This small molecule binds to this protein.
Small molecule (SMILES): CC(=O)N[C@@H]1[C@@H](O)[C@H](O)[C@@H](CO)O[C@H]1O

Sequence of chain 1.A:
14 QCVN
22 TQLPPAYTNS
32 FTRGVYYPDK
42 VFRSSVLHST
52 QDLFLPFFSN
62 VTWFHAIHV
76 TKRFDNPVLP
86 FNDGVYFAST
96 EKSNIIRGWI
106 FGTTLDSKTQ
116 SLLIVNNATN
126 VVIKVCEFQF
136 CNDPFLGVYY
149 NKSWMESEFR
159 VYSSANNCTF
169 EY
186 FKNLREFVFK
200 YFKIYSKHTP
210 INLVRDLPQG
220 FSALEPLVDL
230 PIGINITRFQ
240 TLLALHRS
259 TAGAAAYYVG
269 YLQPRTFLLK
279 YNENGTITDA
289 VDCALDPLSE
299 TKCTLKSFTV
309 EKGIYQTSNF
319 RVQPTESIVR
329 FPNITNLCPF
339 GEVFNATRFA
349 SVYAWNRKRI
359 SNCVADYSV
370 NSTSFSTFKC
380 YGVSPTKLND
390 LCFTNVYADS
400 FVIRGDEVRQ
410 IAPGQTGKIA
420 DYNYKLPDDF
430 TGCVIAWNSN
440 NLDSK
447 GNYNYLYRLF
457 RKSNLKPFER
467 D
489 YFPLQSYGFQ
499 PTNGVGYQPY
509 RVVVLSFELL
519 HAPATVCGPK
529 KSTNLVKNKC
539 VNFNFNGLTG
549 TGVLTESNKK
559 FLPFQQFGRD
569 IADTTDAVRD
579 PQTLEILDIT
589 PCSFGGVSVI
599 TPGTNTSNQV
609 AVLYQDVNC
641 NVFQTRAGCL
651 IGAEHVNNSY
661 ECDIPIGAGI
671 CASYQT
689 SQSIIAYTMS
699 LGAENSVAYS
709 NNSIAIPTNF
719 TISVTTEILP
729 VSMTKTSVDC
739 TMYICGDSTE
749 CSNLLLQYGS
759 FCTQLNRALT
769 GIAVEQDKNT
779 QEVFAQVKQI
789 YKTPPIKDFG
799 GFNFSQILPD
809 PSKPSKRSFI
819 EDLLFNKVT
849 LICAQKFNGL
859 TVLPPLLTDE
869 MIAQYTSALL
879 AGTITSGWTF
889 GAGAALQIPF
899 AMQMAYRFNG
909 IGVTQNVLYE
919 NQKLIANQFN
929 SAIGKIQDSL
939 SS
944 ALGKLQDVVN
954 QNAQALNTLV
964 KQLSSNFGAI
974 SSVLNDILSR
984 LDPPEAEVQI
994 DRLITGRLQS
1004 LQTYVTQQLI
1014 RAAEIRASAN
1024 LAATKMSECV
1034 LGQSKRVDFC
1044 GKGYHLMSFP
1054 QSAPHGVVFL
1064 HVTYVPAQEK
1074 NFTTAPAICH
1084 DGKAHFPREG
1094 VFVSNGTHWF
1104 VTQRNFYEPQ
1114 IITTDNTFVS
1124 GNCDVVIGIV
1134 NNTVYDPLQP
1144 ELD

Binding-site contacts:
Ligand atom C6 contacts residue HIS655 of chain 1.A at 3.5 Å.
Ligand atom O6 contacts residue VAL656 of chain 1.A at 4.3 Å.
Ligand atom C1 contacts residue ASN657 of chain 1.A at 1.4 Å.
Ligand atom O7 contacts residue HIS655 of chain 1.A at 3.8 Å.
Ligand atom C3 contacts residue ASN657 of chain 1.A at 3.8 Å.
Ligand atom O7 contacts residue ASN657 of chain 1.A at 3.7 Å.
Ligand atom C8 contacts residue ASN657 of chain 1.A at 3.9 Å.
Ligand atom C5 contacts residue ASN657 of chain 1.A at 3.6 Å.
Ligand atom C1 contacts residue HIS655 of chain 1.A at 3.8 Å.
Ligand atom C2 contacts residue ASN657 of chain 1.A at 2.5 Å.
Ligand atom C5 contacts residue HIS655 of chain 1.A at 4.1 Å.
Ligand atom C4 contacts residue HIS655 of chain 1.A at 4.0 Å.
Ligand atom C4 contacts residue ASN657 of chain 1.A at 4.2 Å.
Ligand atom O5 contacts residue VAL656 of chain 1.A at 4.1 Å.
Ligand atom O5 contacts residue HIS655 of chain 1.A at 3.5 Å.
Ligand atom C7 contacts residue ASN657 of chain 1.A at 3.2 Å.
Ligand atom C3 contacts residue HIS655 of chain 1.A at 4.4 Å.
Ligand atom O6 contacts residue HIS655 of chain 1.A at 2.8 Å (h-bond).
Ligand atom O5 contacts residue ASN657 of chain 1.A at 2.4 Å (h-bond).
Ligand atom C1 contacts residue VAL656 of chain 1.A at 4.5 Å (hydrophobic).
Ligand atom N2 contacts residue ASN657 of chain 1.A at 2.9 Å (h-bond).
Ligand atom C2 contacts residue HIS655 of chain 1.A at 3.6 Å.